Binding-site contacts:
Ligand atom C4 contacts residue MET147 of chain 1.B at 3.8 Å (hydrophobic).
Ligand atom C4 contacts residue ILE80 of chain 1.B at 4.1 Å (hydrophobic).
Ligand atom C18 contacts residue MET163 of chain 1.B at 4.1 Å (hydrophobic).
Ligand atom C13 contacts residue SER88 of chain 1.B at 3.3 Å.
Ligand atom C8 contacts residue CYS84 of chain 1.B at 3.6 Å (hydrophobic).
Ligand atom C18 contacts residue VAL138 of chain 1.B at 3.7 Å (hydrophobic).
Ligand atom C11 contacts residue ARG87 of chain 1.B at 3.8 Å.
Ligand atom C3 contacts residue ARG87 of chain 1.B at 3.7 Å.
Ligand atom C10 contacts residue ARG87 of chain 1.B at 4.0 Å.
Ligand atom C5 contacts residue CYS84 of chain 1.B at 4.2 Å (hydrophobic).
Ligand atom C16 contacts residue CYS84 of chain 1.B at 3.8 Å (hydrophobic).
Ligand atom C9 contacts residue LEU129 of chain 1.B at 4.0 Å (hydrophobic).
Ligand atom C2 contacts residue ILE140 of chain 1.B at 4.1 Å (hydrophobic).
Ligand atom C1 contacts residue CYS84 of chain 1.B at 3.7 Å (hydrophobic).
Ligand atom C14 contacts residue CYS84 of chain 1.B at 3.9 Å (hydrophobic).
Ligand atom SN7 contacts residue CYS84 of chain 1.B at 2.7 Å.
Ligand atom C16 contacts residue LEU129 of chain 1.B at 4.2 Å (hydrophobic).
Ligand atom C5 contacts residue GLY83 of chain 1.B at 4.1 Å.
Ligand atom C6 contacts residue ILE140 of chain 1.B at 3.7 Å (hydrophobic).
Ligand atom C12 contacts residue ILE125 of chain 1.B at 3.6 Å (hydrophobic).
Ligand atom C19 contacts residue LEU129 of chain 1.B at 4.0 Å (hydrophobic).
Ligand atom C18 contacts residue PHE167 of chain 1.B at 4.1 Å (hydrophobic).
Ligand atom C18 contacts residue MET133 of chain 1.B at 3.6 Å (hydrophobic).
Ligand atom C3 contacts residue GLY83 of chain 1.B at 4.1 Å.
Ligand atom C15 contacts residue MET163 of chain 1.B at 3.2 Å (hydrophobic).
Ligand atom C13 contacts residue CYS84 of chain 1.B at 3.7 Å (hydrophobic).
Ligand atom C11 contacts residue LEU129 of chain 1.B at 3.9 Å (hydrophobic).
Ligand atom C16 contacts residue MET163 of chain 1.B at 3.6 Å (hydrophobic).
Ligand atom C9 contacts residue ARG87 of chain 1.B at 3.7 Å.
Ligand atom C19 contacts residue VAL138 of chain 1.B at 3.9 Å (hydrophobic).
Ligand atom C17 contacts residue MET133 of chain 1.B at 3.6 Å (hydrophobic).
Ligand atom C12 contacts residue SER88 of chain 1.B at 3.2 Å.
Ligand atom C18 contacts residue LEU129 of chain 1.B at 4.1 Å (hydrophobic).
Ligand atom C17 contacts residue MET163 of chain 1.B at 3.1 Å (hydrophobic).
Ligand atom C4 contacts residue ILE140 of chain 1.B at 3.8 Å (hydrophobic).
Ligand atom C5 contacts residue ILE140 of chain 1.B at 4.0 Å (hydrophobic).
Ligand atom C14 contacts residue LEU129 of chain 1.B at 4.0 Å (hydrophobic).
Ligand atom C3 contacts residue CYS84 of chain 1.B at 3.6 Å (hydrophobic).
Ligand atom C5 contacts residue ARG87 of chain 1.B at 3.9 Å.
Ligand atom C17 contacts residue PHE167 of chain 1.B at 4.0 Å (hydrophobic).

Sequence of chain 1.B:
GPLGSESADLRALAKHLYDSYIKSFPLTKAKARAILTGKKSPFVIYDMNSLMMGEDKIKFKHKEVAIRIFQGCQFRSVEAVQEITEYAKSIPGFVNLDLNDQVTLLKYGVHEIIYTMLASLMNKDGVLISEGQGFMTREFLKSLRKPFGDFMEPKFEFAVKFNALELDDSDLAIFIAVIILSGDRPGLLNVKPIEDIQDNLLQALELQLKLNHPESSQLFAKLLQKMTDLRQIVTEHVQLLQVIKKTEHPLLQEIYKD

A protein and the small-molecule ligand that binds it are described below.
Small molecule (SMILES): c1ccc([Sn](c2ccccc2)c2ccccc2)cc1